Sequence of chain 1.A:
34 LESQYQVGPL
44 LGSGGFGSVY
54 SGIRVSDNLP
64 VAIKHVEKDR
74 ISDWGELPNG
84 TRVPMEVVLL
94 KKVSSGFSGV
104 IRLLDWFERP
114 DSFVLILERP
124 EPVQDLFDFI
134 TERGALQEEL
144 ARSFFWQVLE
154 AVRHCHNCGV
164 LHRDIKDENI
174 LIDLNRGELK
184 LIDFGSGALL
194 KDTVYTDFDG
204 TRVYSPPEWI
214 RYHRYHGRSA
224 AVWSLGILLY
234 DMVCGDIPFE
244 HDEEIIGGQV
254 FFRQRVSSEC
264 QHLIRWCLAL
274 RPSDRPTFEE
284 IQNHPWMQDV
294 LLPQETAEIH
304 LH

Binding-site contacts:
Ligand atom N contacts residue LEU44 of chain 1.A at 3.9 Å.
Ligand atom C contacts residue ALA65 of chain 1.A at 3.7 Å (hydrophobic).
Ligand atom N3 contacts residue ASP186 of chain 1.A at 3.8 Å.
Ligand atom C9 contacts residue ASP186 of chain 1.A at 3.8 Å.
Ligand atom C2 contacts residue LEU120 of chain 1.A at 3.9 Å (hydrophobic).
Ligand atom O contacts residue PHE49 of chain 1.A at 4.1 Å.
Ligand atom S contacts residue ARG122 of chain 1.A at 3.9 Å.
Ligand atom N3 contacts residue ILE185 of chain 1.A at 4.0 Å.
Ligand atom N2 contacts residue ILE185 of chain 1.A at 4.1 Å.
Ligand atom C4 contacts residue ILE185 of chain 1.A at 4.0 Å (hydrophobic).
Ligand atom C contacts residue ILE185 of chain 1.A at 4.1 Å (hydrophobic).
Ligand atom C5 contacts residue LEU174 of chain 1.A at 4.0 Å (hydrophobic).
Ligand atom N2 contacts residue VAL52 of chain 1.A at 4.0 Å.
Ligand atom C3 contacts residue ILE185 of chain 1.A at 3.9 Å (hydrophobic).
Ligand atom C1 contacts residue ILE104 of chain 1.A at 3.8 Å (hydrophobic).
Ligand atom C2 contacts residue ILE185 of chain 1.A at 3.9 Å (hydrophobic).
Ligand atom S contacts residue VAL126 of chain 1.A at 3.7 Å.
Ligand atom O contacts residue LYS67 of chain 1.A at 2.5 Å (salt-bridge).
Ligand atom C7 contacts residue LEU174 of chain 1.A at 3.6 Å (hydrophobic).
Ligand atom S contacts residue LEU44 of chain 1.A at 4.0 Å.
Ligand atom C contacts residue GLU121 of chain 1.A at 3.9 Å.
Ligand atom C7 contacts residue ARG122 of chain 1.A at 4.1 Å.
Ligand atom S contacts residue LEU174 of chain 1.A at 4.0 Å.
Ligand atom C9 contacts residue LYS67 of chain 1.A at 3.5 Å.
Ligand atom C8 contacts residue LEU44 of chain 1.A at 3.8 Å (hydrophobic).
Ligand atom C4 contacts residue VAL52 of chain 1.A at 4.0 Å (hydrophobic).
Ligand atom C6 contacts residue ALA65 of chain 1.A at 4.2 Å (hydrophobic).
Ligand atom O contacts residue GLU89 of chain 1.A at 4.2 Å.
Ligand atom O contacts residue ASP186 of chain 1.A at 3.2 Å.
Ligand atom C1 contacts residue LEU120 of chain 1.A at 3.9 Å (hydrophobic).
Ligand atom N contacts residue LEU174 of chain 1.A at 4.0 Å.
Ligand atom C contacts residue LEU174 of chain 1.A at 4.2 Å (hydrophobic).
Ligand atom C7 contacts residue ALA65 of chain 1.A at 4.0 Å (hydrophobic).
Ligand atom C8 contacts residue LEU174 of chain 1.A at 4.2 Å (hydrophobic).
Ligand atom N3 contacts residue LEU120 of chain 1.A at 3.6 Å.
Ligand atom C7 contacts residue LEU44 of chain 1.A at 4.1 Å (hydrophobic).
Ligand atom C5 contacts residue ALA65 of chain 1.A at 4.0 Å (hydrophobic).
Ligand atom C6 contacts residue LEU174 of chain 1.A at 3.6 Å (hydrophobic).
Ligand atom C6 contacts residue LEU44 of chain 1.A at 4.0 Å (hydrophobic).
Ligand atom C1 contacts residue ILE185 of chain 1.A at 3.8 Å (hydrophobic).

This small molecule binds to this protein.
Small molecule (SMILES): Nc1nc(-c2ccc3[nH]c(=O)[nH]c3c2)cs1